Sequence of chain 1.B:
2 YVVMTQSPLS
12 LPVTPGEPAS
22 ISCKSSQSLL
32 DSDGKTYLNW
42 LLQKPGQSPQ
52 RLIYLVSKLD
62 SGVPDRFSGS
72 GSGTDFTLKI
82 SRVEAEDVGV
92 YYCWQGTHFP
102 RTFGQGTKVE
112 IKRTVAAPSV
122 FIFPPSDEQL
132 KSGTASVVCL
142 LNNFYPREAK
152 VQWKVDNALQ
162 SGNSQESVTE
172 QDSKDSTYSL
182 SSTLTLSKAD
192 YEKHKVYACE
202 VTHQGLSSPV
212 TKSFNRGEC

This small molecule binds to this protein.
Small molecule (SMILES): C[C@H](NC(=O)[C@@H](N)CC(=O)O)C(=O)N[C@@H](CCC(=O)O)C(=O)N[C@@H](Cc1ccccc1)C(=O)N[C@@H](CCCN=C(N)N)C(=O)N[C@H](C=O)Cc1cnc[nH]1

Binding-site contacts:
Ligand atom NH2 contacts residue TYR38 of chain 1.B at 3.5 Å.
Ligand atom CE2 contacts residue ARG102 of chain 1.B at 3.5 Å.
Ligand atom CD contacts residue SER49 of chain 1.A at 3.5 Å.
Ligand atom OE2 contacts residue SER49 of chain 1.A at 2.5 Å (h-bond).
Ligand atom CB contacts residue THR98 of chain 1.B at 3.5 Å.
Ligand atom O contacts residue ARG51 of chain 1.A at 2.7 Å (salt-bridge).
Ligand atom NE contacts residue TYR38 of chain 1.B at 3.5 Å.
Ligand atom N contacts residue GLY97 of chain 1.B at 3.5 Å (h-bond).
Ligand atom CB contacts residue TYR98 of chain 1.A at 3.4 Å (hydrophobic).
Ligand atom NH1 contacts residue ASP32 of chain 1.B at 3.2 Å (salt-bridge).
Ligand atom C contacts residue ARG51 of chain 1.A at 3.3 Å.
Ligand atom OD1 contacts residue ARG102 of chain 1.B at 3.2 Å (salt-bridge).
Ligand atom CE1 contacts residue GLY32 of chain 1.A at 3.6 Å.
Ligand atom OD2 contacts residue SER105 of chain 1.A at 3.2 Å (h-bond).
Ligand atom O contacts residue ARG51 of chain 1.A at 3.5 Å (salt-bridge).
Ligand atom NH2 contacts residue GLY97 of chain 1.B at 2.7 Å (h-bond).
Ligand atom N contacts residue ARG51 of chain 1.A at 3.5 Å (salt-bridge).
Ligand atom CD contacts residue TYR38 of chain 1.B at 3.6 Å (hydrophobic).
Ligand atom CE2 contacts residue TYR98 of chain 1.A at 3.6 Å (hydrophobic).
Ligand atom N contacts residue ARG102 of chain 1.B at 2.9 Å (salt-bridge).
Ligand atom CB contacts residue GLY97 of chain 1.B at 3.6 Å.
Ligand atom OE2 contacts residue ARG102 of chain 1.B at 2.8 Å (salt-bridge).
Ligand atom OD1 contacts residue TYR98 of chain 1.A at 3.6 Å.
Ligand atom CG contacts residue TYR98 of chain 1.A at 3.6 Å (hydrophobic).
Ligand atom CZ contacts residue SER49 of chain 1.A at 3.6 Å.
Ligand atom NH1 contacts residue TYR38 of chain 1.B at 3.6 Å.
Ligand atom CB contacts residue GLY97 of chain 1.B at 3.3 Å.
Ligand atom CA contacts residue GLY97 of chain 1.B at 3.4 Å.
Ligand atom NH2 contacts residue ASP32 of chain 1.B at 3.2 Å (salt-bridge).
Ligand atom CZ contacts residue TYR38 of chain 1.B at 3.4 Å (hydrophobic).
Ligand atom O contacts residue ARG51 of chain 1.A at 2.2 Å (salt-bridge).
Ligand atom CG contacts residue SER105 of chain 1.A at 3.6 Å.
Ligand atom CD2 contacts residue TYR98 of chain 1.A at 3.4 Å (hydrophobic).
Ligand atom OD2 contacts residue TRP95 of chain 1.B at 2.9 Å (h-bond).
Ligand atom C contacts residue ARG51 of chain 1.A at 3.3 Å.
Ligand atom O contacts residue TYR58 of chain 1.A at 3.5 Å (h-bond).
Ligand atom C contacts residue ARG51 of chain 1.A at 3.6 Å.
Ligand atom OD1 contacts residue SER105 of chain 1.A at 2.7 Å (h-bond).
Ligand atom OD2 contacts residue SER104 of chain 1.A at 3.6 Å.
Ligand atom CE1 contacts residue ILE50 of chain 1.A at 3.5 Å (hydrophobic).

Sequence of chain 1.A:
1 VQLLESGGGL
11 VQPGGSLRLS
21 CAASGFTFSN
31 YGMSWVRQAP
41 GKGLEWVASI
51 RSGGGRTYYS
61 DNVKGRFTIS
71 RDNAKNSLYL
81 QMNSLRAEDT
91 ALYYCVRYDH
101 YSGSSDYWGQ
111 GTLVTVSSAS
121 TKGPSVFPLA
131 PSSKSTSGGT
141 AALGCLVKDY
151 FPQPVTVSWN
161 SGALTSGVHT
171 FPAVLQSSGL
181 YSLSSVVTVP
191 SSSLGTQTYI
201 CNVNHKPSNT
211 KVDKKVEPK